Sequence of chain 1.A:
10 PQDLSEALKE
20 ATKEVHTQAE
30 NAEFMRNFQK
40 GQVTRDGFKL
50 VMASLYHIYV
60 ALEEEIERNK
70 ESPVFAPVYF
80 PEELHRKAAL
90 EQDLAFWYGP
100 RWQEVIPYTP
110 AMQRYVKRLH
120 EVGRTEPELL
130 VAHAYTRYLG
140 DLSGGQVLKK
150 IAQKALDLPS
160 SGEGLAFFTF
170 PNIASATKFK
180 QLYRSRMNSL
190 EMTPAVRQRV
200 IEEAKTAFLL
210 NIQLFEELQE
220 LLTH

Binding-site contacts:
Ligand atom CAN contacts residue SER142 of chain 1.A at 4.0 Å.
Ligand atom CAH contacts residue PHE167 of chain 1.A at 4.0 Å (hydrophobic).
Ligand atom CAB contacts residue VAL50 of chain 1.A at 4.0 Å (hydrophobic).
Ligand atom N contacts residue GLY139 of chain 1.A at 3.0 Å (h-bond).
Ligand atom C contacts residue LEU147 of chain 1.A at 4.0 Å (hydrophobic).
Ligand atom NAP contacts residue GLY139 of chain 1.A at 3.7 Å.
Ligand atom CAJ contacts residue PHE37 of chain 1.A at 3.9 Å (hydrophobic).
Ligand atom CAN contacts residue GLY139 of chain 1.A at 3.2 Å.
Ligand atom CAG contacts residue VAL50 of chain 1.A at 4.1 Å (hydrophobic).
Ligand atom CAC contacts residue LEU54 of chain 1.A at 3.8 Å (hydrophobic).
Ligand atom CAO contacts residue SER142 of chain 1.A at 3.7 Å.
Ligand atom CA contacts residue GLY139 of chain 1.A at 3.4 Å.
Ligand atom CAI contacts residue LEU147 of chain 1.A at 3.8 Å (hydrophobic).
Ligand atom CAC contacts residue ASP140 of chain 1.A at 4.1 Å.
Ligand atom CAO contacts residue HEM1 of chain 1.C at 3.0 Å.
Ligand atom CAG contacts residue MET34 of chain 1.A at 4.2 Å (hydrophobic).
Ligand atom CAQ contacts residue HEM1 of chain 1.C at 3.0 Å.
Ligand atom CAH contacts residue PHE166 of chain 1.A at 4.1 Å (hydrophobic).
Ligand atom CAG contacts residue PHE37 of chain 1.A at 4.0 Å (hydrophobic).
Ligand atom CAD contacts residue ASP140 of chain 1.A at 3.3 Å.
Ligand atom CAB contacts residue ARG136 of chain 1.A at 4.3 Å.
Ligand atom NAP contacts residue HIS25 of chain 1.A at 4.1 Å.
Ligand atom O contacts residue LEU147 of chain 1.A at 3.9 Å.
Ligand atom O contacts residue HEM1 of chain 1.C at 3.9 Å.
Ligand atom CAD contacts residue ARG136 of chain 1.A at 4.3 Å.
Ligand atom CAQ contacts residue GLY139 of chain 1.A at 3.3 Å.
Ligand atom NAP contacts residue HEM1 of chain 1.C at 2.1 Å.
Ligand atom CAC contacts residue PHE166 of chain 1.A at 4.1 Å (hydrophobic).
Ligand atom CAF contacts residue PHE214 of chain 1.A at 4.3 Å (hydrophobic).
Ligand atom CA contacts residue ASP140 of chain 1.A at 3.8 Å.
Ligand atom CAH contacts residue LEU54 of chain 1.A at 4.1 Å (hydrophobic).
Ligand atom CAN contacts residue HEM1 of chain 1.C at 4.2 Å.
Ligand atom CA contacts residue LEU147 of chain 1.A at 4.2 Å (hydrophobic).
Ligand atom CAA contacts residue MET34 of chain 1.A at 4.0 Å (hydrophobic).
Ligand atom N contacts residue HEM1 of chain 1.C at 4.1 Å.
Ligand atom CAN contacts residue GLY143 of chain 1.A at 3.7 Å.
Ligand atom CAB contacts residue LEU54 of chain 1.A at 4.0 Å (hydrophobic).
Ligand atom CAN contacts residue LEU147 of chain 1.A at 3.8 Å (hydrophobic).
Ligand atom CAO contacts residue GLY139 of chain 1.A at 3.6 Å.
Ligand atom CAF contacts residue MET34 of chain 1.A at 4.0 Å (hydrophobic).

The protein below binds the small molecule below.
Small molecule (SMILES): O=C(Cn1ccnc1)C12CC3CC(CC(C3)C1)C2